A protein and the small-molecule ligand that binds it are described below.
Small molecule (SMILES): CC(=O)N[C@@H]1[C@@H](O)[C@H](O)[C@@H](CO)O[C@H]1O

Sequence of chain 3.A:
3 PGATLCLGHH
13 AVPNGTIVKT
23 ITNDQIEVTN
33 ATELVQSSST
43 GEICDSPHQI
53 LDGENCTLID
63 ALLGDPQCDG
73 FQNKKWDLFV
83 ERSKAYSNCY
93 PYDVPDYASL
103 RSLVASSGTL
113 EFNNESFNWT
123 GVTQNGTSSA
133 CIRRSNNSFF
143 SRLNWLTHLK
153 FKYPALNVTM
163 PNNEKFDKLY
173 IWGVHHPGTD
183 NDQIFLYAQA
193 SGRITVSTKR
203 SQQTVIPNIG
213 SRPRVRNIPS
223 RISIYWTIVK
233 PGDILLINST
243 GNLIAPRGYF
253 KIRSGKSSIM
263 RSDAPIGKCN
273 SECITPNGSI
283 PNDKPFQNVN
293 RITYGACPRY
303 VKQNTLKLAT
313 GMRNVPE

Binding-site contacts:
Ligand atom C8 contacts residue GLN126 of chain 3.A at 4.0 Å.
Ligand atom O5 contacts residue ASN127 of chain 3.A at 2.3 Å (h-bond).
Ligand atom C2 contacts residue ASN127 of chain 3.A at 2.5 Å.
Ligand atom C1 contacts residue ASN127 of chain 3.A at 1.4 Å.
Ligand atom C4 contacts residue ASN127 of chain 3.A at 4.2 Å.
Ligand atom C7 contacts residue ASN127 of chain 3.A at 3.4 Å.
Ligand atom O7 contacts residue ASN127 of chain 3.A at 3.1 Å (h-bond).
Ligand atom O7 contacts residue GLN126 of chain 3.A at 4.4 Å.
Ligand atom C5 contacts residue ASN127 of chain 3.A at 3.6 Å.
Ligand atom C3 contacts residue ASN127 of chain 3.A at 3.9 Å.
Ligand atom N2 contacts residue ASN127 of chain 3.A at 3.2 Å (h-bond).
Ligand atom C7 contacts residue GLN126 of chain 3.A at 4.2 Å.